Binding-site contacts:
Ligand atom N contacts residue ARG35 of chain 53.C at 4.1 Å.
Ligand atom CA contacts residue ARG29 of chain 53.C at 4.2 Å.
Ligand atom CD1 contacts residue ARG29 of chain 53.C at 3.6 Å.
Ligand atom CG2 contacts residue ARG36 of chain 53.C at 3.8 Å.
Ligand atom CG1 contacts residue ARG35 of chain 53.C at 4.4 Å.
Ligand atom CB contacts residue ASP243 of chain 53.C at 4.2 Å.
Ligand atom C contacts residue ASP243 of chain 53.C at 3.5 Å.
Ligand atom O contacts residue ARG35 of chain 53.C at 2.9 Å (salt-bridge).
Ligand atom O contacts residue PRO43 of chain 53.C at 3.7 Å.
Ligand atom CB contacts residue ASP243 of chain 53.C at 3.9 Å.
Ligand atom C contacts residue ARG35 of chain 53.C at 3.7 Å.
Ligand atom O contacts residue ILE25 of chain 53.C at 3.8 Å.
Ligand atom C contacts residue ARG29 of chain 53.C at 3.9 Å.
Ligand atom O contacts residue ARG29 of chain 53.C at 3.0 Å (salt-bridge).
Ligand atom OG contacts residue PHE244 of chain 53.C at 3.7 Å.
Ligand atom CD2 contacts residue ARG29 of chain 53.C at 3.8 Å.
Ligand atom O contacts residue ASP243 of chain 53.C at 4.3 Å.
Ligand atom N contacts residue ASP243 of chain 53.C at 3.8 Å.
Ligand atom N contacts residue ARG35 of chain 53.C at 4.4 Å.
Ligand atom O contacts residue ARG35 of chain 53.C at 3.3 Å (salt-bridge).
Ligand atom C contacts residue ARG36 of chain 53.C at 3.2 Å.
Ligand atom N contacts residue ASP243 of chain 53.C at 3.3 Å (salt-bridge).
Ligand atom CG2 contacts residue ARG35 of chain 53.C at 3.9 Å.
Ligand atom CA contacts residue ARG35 of chain 53.C at 4.5 Å.
Ligand atom C contacts residue PRO43 of chain 53.C at 4.5 Å (hydrophobic).
Ligand atom CG2 contacts residue PRO43 of chain 53.C at 4.3 Å (hydrophobic).
Ligand atom O contacts residue ARG36 of chain 53.C at 2.9 Å (salt-bridge).
Ligand atom C contacts residue ARG35 of chain 53.C at 3.5 Å.
Ligand atom CB contacts residue ARG35 of chain 53.C at 3.4 Å.
Ligand atom CA contacts residue ASP243 of chain 53.C at 4.2 Å.
Ligand atom CG2 contacts residue GLU245 of chain 53.C at 3.4 Å.
Ligand atom CA contacts residue ASP243 of chain 53.C at 3.3 Å.
Ligand atom CB contacts residue ARG35 of chain 53.C at 3.8 Å.
Ligand atom O contacts residue ASP243 of chain 53.C at 4.3 Å.
Ligand atom N contacts residue ARG35 of chain 53.C at 4.1 Å.
Ligand atom CG1 contacts residue ASP243 of chain 53.C at 3.3 Å.
Ligand atom O contacts residue ARG29 of chain 53.C at 4.2 Å.
Ligand atom O contacts residue PHE37 of chain 53.C at 3.8 Å.
Ligand atom C contacts residue ASP243 of chain 53.C at 4.4 Å.
Ligand atom OG contacts residue ARG35 of chain 53.C at 4.2 Å.

A protein and the small-molecule ligand that binds it are described below.
Small molecule (SMILES): CC[C@H](C)[C@H](NC(=O)[C@H](CC(C)C)NC(=O)[C@H](CO)NC(=O)CNC(=O)[C@@H](NC(=O)[C@@H](N)[C@@H](C)O)C(C)C)C(=O)N[C@H](C=O)CCC(N)=O

Sequence of chain 53.C:
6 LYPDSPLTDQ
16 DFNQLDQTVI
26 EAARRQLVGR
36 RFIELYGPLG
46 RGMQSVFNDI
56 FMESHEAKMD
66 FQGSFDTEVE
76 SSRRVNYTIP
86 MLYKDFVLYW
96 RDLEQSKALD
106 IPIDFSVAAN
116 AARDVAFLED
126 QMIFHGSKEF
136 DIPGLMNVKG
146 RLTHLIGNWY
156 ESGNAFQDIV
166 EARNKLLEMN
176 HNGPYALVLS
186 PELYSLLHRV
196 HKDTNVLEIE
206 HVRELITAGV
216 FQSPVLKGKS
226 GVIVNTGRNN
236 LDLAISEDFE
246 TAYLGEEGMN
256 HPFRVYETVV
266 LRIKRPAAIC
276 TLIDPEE